Sequence of chain 1.F:
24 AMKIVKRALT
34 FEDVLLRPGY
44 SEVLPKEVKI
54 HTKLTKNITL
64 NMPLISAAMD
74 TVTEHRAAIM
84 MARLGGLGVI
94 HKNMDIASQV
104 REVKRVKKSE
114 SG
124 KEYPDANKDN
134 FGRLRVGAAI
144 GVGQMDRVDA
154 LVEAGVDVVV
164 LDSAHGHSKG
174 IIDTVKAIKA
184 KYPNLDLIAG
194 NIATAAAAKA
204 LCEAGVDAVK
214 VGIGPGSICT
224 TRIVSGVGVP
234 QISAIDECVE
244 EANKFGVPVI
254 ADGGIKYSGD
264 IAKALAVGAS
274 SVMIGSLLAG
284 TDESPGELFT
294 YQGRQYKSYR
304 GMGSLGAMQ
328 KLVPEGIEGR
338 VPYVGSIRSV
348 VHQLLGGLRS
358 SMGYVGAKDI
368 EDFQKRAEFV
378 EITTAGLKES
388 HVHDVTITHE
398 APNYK

Sequence of chain 1.H:
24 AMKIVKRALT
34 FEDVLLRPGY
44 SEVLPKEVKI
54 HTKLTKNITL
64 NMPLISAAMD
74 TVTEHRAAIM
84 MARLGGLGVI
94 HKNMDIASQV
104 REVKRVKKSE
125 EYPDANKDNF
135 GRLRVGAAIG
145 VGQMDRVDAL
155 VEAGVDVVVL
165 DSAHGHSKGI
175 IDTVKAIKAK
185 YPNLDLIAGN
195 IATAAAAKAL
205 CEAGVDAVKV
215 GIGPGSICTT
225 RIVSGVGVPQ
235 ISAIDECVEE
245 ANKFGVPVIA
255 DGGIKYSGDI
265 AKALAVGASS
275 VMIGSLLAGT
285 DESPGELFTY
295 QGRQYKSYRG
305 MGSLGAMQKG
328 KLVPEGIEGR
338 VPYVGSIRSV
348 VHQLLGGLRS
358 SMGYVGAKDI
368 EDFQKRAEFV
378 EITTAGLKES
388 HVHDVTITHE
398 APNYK

The protein below binds the small molecule below.
Small molecule (SMILES): C=C(C)c1cccc(C(C)(C)NC(=O)Nc2ccc(Cl)c(N[C@H]3O[C@H](CO)[C@@H](O)[C@H]3O)c2)c1

Binding-site contacts:
Ligand atom C3 contacts residue GLY306 of chain 1.H at 3.4 Å.
Ligand atom C8 contacts residue THR224 of chain 1.H at 3.7 Å.
Ligand atom C22 contacts residue ALA167 of chain 1.H at 3.9 Å (hydrophobic).
Ligand atom C12 contacts residue MET311 of chain 1.H at 3.7 Å (hydrophobic).
Ligand atom C13 contacts residue GLU332 of chain 1.H at 3.8 Å.
Ligand atom C1 contacts residue GLY306 of chain 1.H at 3.6 Å.
Ligand atom O6 contacts residue VAL145 of chain 1.H at 3.9 Å.
Ligand atom C13 contacts residue MET311 of chain 1.H at 3.7 Å (hydrophobic).
Ligand atom C29 contacts residue VAL145 of chain 1.H at 3.8 Å (hydrophobic).
Ligand atom C29 contacts residue ILE174 of chain 1.H at 3.9 Å (hydrophobic).
Ligand atom C29 contacts residue GLY173 of chain 1.H at 3.8 Å.
Ligand atom N3 contacts residue GLU332 of chain 1.H at 3.3 Å (salt-bridge).
Ligand atom O3 contacts residue SER171 of chain 1.H at 3.8 Å.
Ligand atom C19 contacts residue TYR361 of chain 1.F at 3.9 Å (hydrophobic).
Ligand atom C10 contacts residue ALA167 of chain 1.H at 3.7 Å (hydrophobic).
Ligand atom O6 contacts residue ILE174 of chain 1.H at 3.9 Å.
Ligand atom C20 contacts residue PRO48 of chain 1.F at 3.8 Å (hydrophobic).
Ligand atom C26 contacts residue SER166 of chain 1.H at 3.8 Å.
Ligand atom C6 contacts residue GLY306 of chain 1.H at 3.9 Å.
Ligand atom N4 contacts residue ALA167 of chain 1.H at 3.5 Å.
Ligand atom C13 contacts residue VAL330 of chain 1.H at 3.8 Å (hydrophobic).
Ligand atom CL contacts residue GLY360 of chain 1.F at 3.4 Å.
Ligand atom C18 contacts residue SER357 of chain 1.F at 3.6 Å.
Ligand atom C29 contacts residue SER171 of chain 1.H at 3.3 Å.
Ligand atom C2 contacts residue GLY306 of chain 1.H at 3.4 Å.
Ligand atom C4 contacts residue GLY306 of chain 1.H at 3.5 Å.
Ligand atom C8 contacts residue ALA167 of chain 1.H at 3.7 Å (hydrophobic).
Ligand atom C10 contacts residue GLU332 of chain 1.H at 3.6 Å.
Ligand atom O6 contacts residue GLY173 of chain 1.H at 3.0 Å.
Ligand atom O5 contacts residue VAL145 of chain 1.H at 3.4 Å.
Ligand atom C3 contacts residue MET305 of chain 1.H at 3.6 Å (hydrophobic).
Ligand atom C19 contacts residue SER357 of chain 1.F at 3.7 Å.
Ligand atom C8 contacts residue IMP1 of chain 1.EA at 3.3 Å.
Ligand atom N4 contacts residue GLU332 of chain 1.H at 3.1 Å (salt-bridge).
Ligand atom CL contacts residue HIS168 of chain 1.H at 3.8 Å.
Ligand atom C7 contacts residue IMP1 of chain 1.EA at 3.5 Å.
Ligand atom C13 contacts residue GLY306 of chain 1.H at 3.6 Å.
Ligand atom C9 contacts residue IMP1 of chain 1.EA at 3.4 Å.
Ligand atom C18 contacts residue TYR361 of chain 1.F at 3.5 Å (hydrophobic).
Ligand atom C17 contacts residue ALA167 of chain 1.H at 3.6 Å (hydrophobic).